Binding-site contacts:
Ligand atom C8 contacts residue GLU204 of chain 1.D at 4.0 Å.
Ligand atom O7 contacts residue ASN205 of chain 1.D at 3.6 Å.
Ligand atom C8 contacts residue ASN205 of chain 1.D at 4.2 Å.
Ligand atom N2 contacts residue ASN205 of chain 1.D at 2.9 Å (h-bond).
Ligand atom C1 contacts residue ASN167 of chain 1.D at 4.1 Å.
Ligand atom C5 contacts residue ASN167 of chain 1.D at 3.9 Å.
Ligand atom C7 contacts residue ASN205 of chain 1.D at 3.4 Å.
Ligand atom C4 contacts residue ASN205 of chain 1.D at 4.2 Å.
Ligand atom C8 contacts residue THR203 of chain 1.D at 4.4 Å.
Ligand atom O5 contacts residue ASN167 of chain 1.D at 3.3 Å (h-bond).
Ligand atom C1 contacts residue ASN205 of chain 1.D at 1.4 Å.
Ligand atom C6 contacts residue ASN167 of chain 1.D at 3.8 Å.
Ligand atom O5 contacts residue ASN205 of chain 1.D at 2.4 Å (h-bond).
Ligand atom C3 contacts residue ASN205 of chain 1.D at 3.8 Å.
Ligand atom C2 contacts residue ASN205 of chain 1.D at 2.4 Å.
Ligand atom C5 contacts residue ASN205 of chain 1.D at 3.6 Å.

Sequence of chain 1.D:
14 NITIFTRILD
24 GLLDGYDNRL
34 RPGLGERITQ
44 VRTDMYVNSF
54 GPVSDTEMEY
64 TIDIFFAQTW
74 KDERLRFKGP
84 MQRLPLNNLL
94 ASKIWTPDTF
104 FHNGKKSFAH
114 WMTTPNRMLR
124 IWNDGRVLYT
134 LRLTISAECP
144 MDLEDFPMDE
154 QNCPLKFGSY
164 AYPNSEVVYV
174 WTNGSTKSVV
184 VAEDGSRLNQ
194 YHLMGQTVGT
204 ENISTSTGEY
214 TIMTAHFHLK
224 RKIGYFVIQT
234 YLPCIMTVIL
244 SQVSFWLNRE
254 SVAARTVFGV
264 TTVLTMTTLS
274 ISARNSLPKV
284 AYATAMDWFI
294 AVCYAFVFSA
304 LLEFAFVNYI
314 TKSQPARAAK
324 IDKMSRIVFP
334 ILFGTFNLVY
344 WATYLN

A small-molecule ligand and the protein it binds are described below.
Small molecule (SMILES): CC(=O)N[C@@H]1[C@@H](O)[C@H](O)[C@@H](CO)O[C@H]1O